Sequence of chain 1.A:
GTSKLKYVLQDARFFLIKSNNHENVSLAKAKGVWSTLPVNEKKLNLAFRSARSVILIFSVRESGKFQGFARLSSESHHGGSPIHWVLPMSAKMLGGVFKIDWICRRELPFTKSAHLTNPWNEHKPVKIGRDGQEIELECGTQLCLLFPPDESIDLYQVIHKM

Binding-site contacts:
Ligand atom O13 contacts residue LEU104 of chain 1.A at 4.1 Å.
Ligand atom C03 contacts residue ASN41 of chain 1.A at 3.9 Å.
Ligand atom N06 contacts residue LEU54 of chain 1.A at 3.8 Å.
Ligand atom N05 contacts residue THR53 of chain 1.A at 3.8 Å.
Ligand atom C01 contacts residue ASN41 of chain 1.A at 3.7 Å.
Ligand atom C07 contacts residue LEU54 of chain 1.A at 3.9 Å (hydrophobic).
Ligand atom C03 contacts residue LEU113 of chain 1.A at 4.2 Å (hydrophobic).
Ligand atom N02 contacts residue ASN41 of chain 1.A at 4.3 Å.
Ligand atom O13 contacts residue ASN41 of chain 1.A at 2.9 Å (h-bond).
Ligand atom C01 contacts residue TRP102 of chain 1.A at 3.3 Å (hydrophobic).
Ligand atom C09 contacts residue PRO105 of chain 1.A at 4.3 Å (hydrophobic).
Ligand atom N06 contacts residue ASP150 of chain 1.A at 3.3 Å (salt-bridge).
Ligand atom C01 contacts residue TRP51 of chain 1.A at 3.4 Å (hydrophobic).
Ligand atom C10 contacts residue ASN37 of chain 1.A at 3.9 Å.
Ligand atom N06 contacts residue LEU113 of chain 1.A at 4.5 Å.
Ligand atom C12 contacts residue LEU54 of chain 1.A at 3.6 Å (hydrophobic).
Ligand atom C03 contacts residue TRP51 of chain 1.A at 4.0 Å (hydrophobic).
Ligand atom C07 contacts residue ASP150 of chain 1.A at 4.0 Å.
Ligand atom N05 contacts residue ASP150 of chain 1.A at 3.9 Å.
Ligand atom N02 contacts residue LEU113 of chain 1.A at 4.1 Å.
Ligand atom N05 contacts residue SER52 of chain 1.A at 3.8 Å.
Ligand atom N05 contacts residue LEU54 of chain 1.A at 4.2 Å.
Ligand atom N06 contacts residue THR53 of chain 1.A at 3.7 Å.
Ligand atom C04 contacts residue SER52 of chain 1.A at 4.2 Å.
Ligand atom N02 contacts residue SER52 of chain 1.A at 2.7 Å (h-bond).
Ligand atom C09 contacts residue LEU104 of chain 1.A at 4.1 Å (hydrophobic).
Ligand atom C10 contacts residue MET108 of chain 1.A at 4.4 Å (hydrophobic).
Ligand atom C12 contacts residue ASP150 of chain 1.A at 4.5 Å.
Ligand atom C09 contacts residue ASN37 of chain 1.A at 4.1 Å.
Ligand atom C04 contacts residue LEU113 of chain 1.A at 4.0 Å (hydrophobic).
Ligand atom C10 contacts residue PRO105 of chain 1.A at 3.9 Å (hydrophobic).
Ligand atom O13 contacts residue TRP51 of chain 1.A at 4.4 Å.
Ligand atom N02 contacts residue TRP51 of chain 1.A at 3.4 Å.
Ligand atom C01 contacts residue SER52 of chain 1.A at 3.4 Å.
Ligand atom N05 contacts residue LEU113 of chain 1.A at 4.0 Å.
Ligand atom C11 contacts residue ASN37 of chain 1.A at 4.5 Å.
Ligand atom C03 contacts residue SER52 of chain 1.A at 3.9 Å.
Ligand atom C08 contacts residue LEU113 of chain 1.A at 4.4 Å (hydrophobic).
Ligand atom C11 contacts residue LEU54 of chain 1.A at 4.4 Å (hydrophobic).

This small molecule binds to this protein.
Small molecule (SMILES): CNC(=O)c1n[nH]c2ccccc12